Sequence of chain 1.B:
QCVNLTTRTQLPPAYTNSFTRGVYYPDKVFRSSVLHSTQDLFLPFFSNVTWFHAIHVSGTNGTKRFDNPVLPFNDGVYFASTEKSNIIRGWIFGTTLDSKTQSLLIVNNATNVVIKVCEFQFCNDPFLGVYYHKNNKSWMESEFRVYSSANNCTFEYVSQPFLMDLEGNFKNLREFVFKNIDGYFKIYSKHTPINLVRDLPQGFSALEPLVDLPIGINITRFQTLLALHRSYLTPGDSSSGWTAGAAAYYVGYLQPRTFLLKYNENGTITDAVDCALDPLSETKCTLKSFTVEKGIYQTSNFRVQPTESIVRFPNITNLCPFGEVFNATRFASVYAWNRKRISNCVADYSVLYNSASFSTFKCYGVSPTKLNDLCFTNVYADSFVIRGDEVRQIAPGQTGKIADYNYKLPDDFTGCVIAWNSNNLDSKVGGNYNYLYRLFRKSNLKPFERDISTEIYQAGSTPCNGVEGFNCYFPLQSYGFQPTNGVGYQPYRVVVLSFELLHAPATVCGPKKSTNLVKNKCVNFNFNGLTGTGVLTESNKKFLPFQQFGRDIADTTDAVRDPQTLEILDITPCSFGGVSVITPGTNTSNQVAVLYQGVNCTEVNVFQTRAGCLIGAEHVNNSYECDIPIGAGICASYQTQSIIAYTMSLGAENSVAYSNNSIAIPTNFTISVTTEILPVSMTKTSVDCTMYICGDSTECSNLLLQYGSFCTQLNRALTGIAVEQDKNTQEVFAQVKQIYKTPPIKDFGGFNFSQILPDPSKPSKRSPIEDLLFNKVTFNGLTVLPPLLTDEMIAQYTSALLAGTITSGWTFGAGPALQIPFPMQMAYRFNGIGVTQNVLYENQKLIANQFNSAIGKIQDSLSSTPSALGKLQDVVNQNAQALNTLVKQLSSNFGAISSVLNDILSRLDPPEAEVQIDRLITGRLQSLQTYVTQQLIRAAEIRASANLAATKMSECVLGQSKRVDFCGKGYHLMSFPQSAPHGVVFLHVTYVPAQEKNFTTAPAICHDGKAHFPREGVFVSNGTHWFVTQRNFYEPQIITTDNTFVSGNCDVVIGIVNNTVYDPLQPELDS

Binding-site contacts:
Ligand atom C4 contacts residue HIS1088 of chain 1.B at 4.3 Å.
Ligand atom C5 contacts residue PHE1090 of chain 1.B at 4.2 Å (hydrophobic).
Ligand atom C7 contacts residue HIS1088 of chain 1.B at 3.8 Å.
Ligand atom C8 contacts residue HIS1088 of chain 1.B at 3.9 Å.
Ligand atom O5 contacts residue PHE1090 of chain 1.B at 3.9 Å.
Ligand atom C5 contacts residue ASN1085 of chain 1.B at 3.6 Å.
Ligand atom C1 contacts residue ASN1085 of chain 1.B at 1.4 Å.
Ligand atom C2 contacts residue HIS1088 of chain 1.B at 4.4 Å.
Ligand atom O4 contacts residue HIS1088 of chain 1.B at 3.9 Å.
Ligand atom C3 contacts residue ASN1085 of chain 1.B at 3.8 Å.
Ligand atom C2 contacts residue ASN1085 of chain 1.B at 2.5 Å.
Ligand atom O7 contacts residue ASN1085 of chain 1.B at 3.7 Å.
Ligand atom O5 contacts residue HIS1088 of chain 1.B at 4.5 Å.
Ligand atom C5 contacts residue HIS1088 of chain 1.B at 3.8 Å.
Ligand atom C8 contacts residue ASN1085 of chain 1.B at 3.2 Å.
Ligand atom O5 contacts residue ASN1085 of chain 1.B at 2.4 Å (h-bond).
Ligand atom N2 contacts residue ASN1085 of chain 1.B at 3.0 Å (h-bond).
Ligand atom C7 contacts residue ASN1085 of chain 1.B at 3.3 Å.
Ligand atom C1 contacts residue PHE1090 of chain 1.B at 4.3 Å (hydrophobic).
Ligand atom C1 contacts residue HIS1088 of chain 1.B at 4.1 Å.
Ligand atom C2 contacts residue THR1087 of chain 1.B at 4.4 Å.
Ligand atom O7 contacts residue HIS1088 of chain 1.B at 3.6 Å.
Ligand atom N2 contacts residue THR1087 of chain 1.B at 3.7 Å.
Ligand atom C3 contacts residue HIS1088 of chain 1.B at 4.0 Å.
Ligand atom N2 contacts residue HIS1088 of chain 1.B at 4.5 Å.
Ligand atom C4 contacts residue ASN1085 of chain 1.B at 4.2 Å.
Ligand atom C3 contacts residue THR1087 of chain 1.B at 4.3 Å.
Ligand atom C6 contacts residue PHE1090 of chain 1.B at 3.9 Å (hydrophobic).

The small molecule below binds the protein below.
Small molecule (SMILES): CC(=O)N[C@H]1[C@H](O[C@H]2[C@H](O)[C@@H](NC(C)=O)CO[C@@H]2CO)O[C@H](CO)[C@@H](O)[C@@H]1O